Sequence of chain 2.B:
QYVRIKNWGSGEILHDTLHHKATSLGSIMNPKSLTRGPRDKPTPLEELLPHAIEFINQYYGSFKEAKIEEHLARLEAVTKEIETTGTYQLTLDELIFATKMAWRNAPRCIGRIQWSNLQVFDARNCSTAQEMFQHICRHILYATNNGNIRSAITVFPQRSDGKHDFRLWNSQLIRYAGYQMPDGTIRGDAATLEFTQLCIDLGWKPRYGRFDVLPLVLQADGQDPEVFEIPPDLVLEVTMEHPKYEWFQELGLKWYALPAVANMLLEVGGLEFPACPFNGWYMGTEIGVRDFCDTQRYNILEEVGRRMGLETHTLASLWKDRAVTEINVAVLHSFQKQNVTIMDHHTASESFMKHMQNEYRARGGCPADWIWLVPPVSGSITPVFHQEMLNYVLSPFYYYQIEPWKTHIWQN

Binding-site contacts:
Ligand atom N2 contacts residue PRO280 of chain 2.B at 4.0 Å.
Ligand atom N1 contacts residue GLY301 of chain 2.B at 4.2 Å.
Ligand atom C3 contacts residue GLY301 of chain 2.B at 3.9 Å.
Ligand atom O11 contacts residue HEM1 of chain 2.I at 3.5 Å.
Ligand atom C3 contacts residue HEM1 of chain 2.I at 3.6 Å.
Ligand atom O12 contacts residue TRP302 of chain 2.B at 2.8 Å (h-bond).
Ligand atom N10 contacts residue TYR303 of chain 2.B at 3.7 Å.
Ligand atom C6 contacts residue GLU307 of chain 2.B at 4.1 Å.
Ligand atom BR contacts residue PHE299 of chain 2.B at 3.6 Å.
Ligand atom C4 contacts residue VAL282 of chain 2.B at 3.9 Å (hydrophobic).
Ligand atom N1 contacts residue HEM1 of chain 2.I at 3.1 Å.
Ligand atom BR contacts residue PRO280 of chain 2.B at 4.0 Å.
Ligand atom N2 contacts residue HEM1 of chain 2.I at 3.0 Å (h-bond).
Ligand atom N1 contacts residue PRO280 of chain 2.B at 3.7 Å.
Ligand atom C5 contacts residue HEM1 of chain 2.I at 3.4 Å.
Ligand atom BR contacts residue GLY301 of chain 2.B at 3.8 Å.
Ligand atom C9 contacts residue HEM1 of chain 2.I at 3.9 Å.
Ligand atom C8 contacts residue HEM1 of chain 2.I at 3.6 Å.
Ligand atom N10 contacts residue HEM1 of chain 2.I at 3.6 Å.
Ligand atom C7 contacts residue HEM1 of chain 2.I at 3.7 Å.
Ligand atom N10 contacts residue TRP302 of chain 2.B at 3.8 Å.
Ligand atom N2 contacts residue GLY301 of chain 2.B at 3.4 Å (h-bond).
Ligand atom O11 contacts residue MET304 of chain 2.B at 3.6 Å (h-bond).
Ligand atom N10 contacts residue MET304 of chain 2.B at 3.6 Å.
Ligand atom N1 contacts residue TRP302 of chain 2.B at 2.8 Å (h-bond).
Ligand atom C8 contacts residue PRO280 of chain 2.B at 3.7 Å (hydrophobic).
Ligand atom C3 contacts residue PRO280 of chain 2.B at 3.9 Å (hydrophobic).
Ligand atom BR contacts residue HEM1 of chain 2.I at 3.6 Å.
Ligand atom O12 contacts residue MET304 of chain 2.B at 3.0 Å (h-bond).
Ligand atom O11 contacts residue TYR303 of chain 2.B at 3.5 Å.
Ligand atom O11 contacts residue GLU307 of chain 2.B at 3.1 Å.
Ligand atom C6 contacts residue HEM1 of chain 2.I at 3.5 Å.
Ligand atom BR contacts residue ASN300 of chain 2.B at 3.8 Å.
Ligand atom N2 contacts residue TRP302 of chain 2.B at 3.6 Å.
Ligand atom C8 contacts residue TRP302 of chain 2.B at 3.8 Å (hydrophobic).
Ligand atom O12 contacts residue HEM1 of chain 2.I at 3.6 Å.
Ligand atom O12 contacts residue TYR303 of chain 2.B at 3.1 Å.
Ligand atom C9 contacts residue PRO280 of chain 2.B at 3.9 Å (hydrophobic).
Ligand atom C7 contacts residue PRO280 of chain 2.B at 4.0 Å (hydrophobic).
Ligand atom BR contacts residue VAL282 of chain 2.B at 4.1 Å.

The small molecule below binds the protein below.
Small molecule (SMILES): O=[N+]([O-])c1cccc2c(Br)n[nH]c12